Binding-site contacts:
Ligand atom O2 contacts residue VAL120 of chain 1.A at 3.7 Å.
Ligand atom C8 contacts residue ILE157 of chain 1.A at 3.8 Å (hydrophobic).
Ligand atom N9 contacts residue ILE157 of chain 1.A at 3.9 Å.
Ligand atom C2 contacts residue VAL120 of chain 1.A at 4.0 Å (hydrophobic).
Ligand atom O8 contacts residue ALA123 of chain 1.A at 3.0 Å (h-bond).
Ligand atom O8 contacts residue ILE121 of chain 1.A at 3.4 Å (h-bond).
Ligand atom O8 contacts residue CYS122 of chain 1.A at 3.9 Å.
Ligand atom O5 contacts residue GLU87 of chain 1.A at 4.2 Å.
Ligand atom C4 contacts residue LEU70 of chain 1.A at 3.6 Å (hydrophobic).
Ligand atom N7 contacts residue ALA123 of chain 1.A at 3.9 Å.
Ligand atom C5 contacts residue GLN88 of chain 1.A at 3.9 Å.
Ligand atom N9 contacts residue ALA123 of chain 1.A at 3.6 Å.
Ligand atom O8 contacts residue ILE157 of chain 1.A at 3.3 Å.
Ligand atom O2 contacts residue HIS67 of chain 1.A at 4.1 Å.
Ligand atom N1 contacts residue PHE119 of chain 1.A at 3.7 Å.
Ligand atom C5 contacts residue SER84 of chain 1.A at 4.0 Å.
Ligand atom C8 contacts residue GLU87 of chain 1.A at 3.4 Å.
Ligand atom O2 contacts residue PHE119 of chain 1.A at 3.0 Å (h-bond).
Ligand atom C2 contacts residue PHE119 of chain 1.A at 3.7 Å (hydrophobic).
Ligand atom N7 contacts residue GLU87 of chain 1.A at 2.7 Å (salt-bridge).
Ligand atom N1 contacts residue VAL120 of chain 1.A at 3.5 Å.
Ligand atom N3 contacts residue LEU70 of chain 1.A at 4.1 Å.
Ligand atom C2 contacts residue PRO68 of chain 1.A at 3.5 Å (hydrophobic).
Ligand atom C2 contacts residue ILE121 of chain 1.A at 4.1 Å (hydrophobic).
Ligand atom N1 contacts residue ILE121 of chain 1.A at 3.0 Å (h-bond).
Ligand atom N1 contacts residue LEU70 of chain 1.A at 3.5 Å.
Ligand atom N9 contacts residue LEU70 of chain 1.A at 4.2 Å.
Ligand atom C5 contacts residue GLU87 of chain 1.A at 3.8 Å.
Ligand atom O8 contacts residue GLU87 of chain 1.A at 3.3 Å (salt-bridge).
Ligand atom C8 contacts residue ALA123 of chain 1.A at 3.4 Å (hydrophobic).
Ligand atom C4 contacts residue ALA123 of chain 1.A at 4.2 Å (hydrophobic).
Ligand atom O5 contacts residue SER84 of chain 1.A at 3.2 Å (h-bond).
Ligand atom C8 contacts residue ILE121 of chain 1.A at 3.5 Å (hydrophobic).
Ligand atom C2 contacts residue LEU70 of chain 1.A at 3.9 Å (hydrophobic).
Ligand atom N9 contacts residue ILE121 of chain 1.A at 2.8 Å (h-bond).
Ligand atom N3 contacts residue PRO68 of chain 1.A at 3.5 Å (h-bond).
Ligand atom O2 contacts residue PRO68 of chain 1.A at 2.9 Å (h-bond).
Ligand atom N7 contacts residue SER84 of chain 1.A at 4.3 Å.
Ligand atom C4 contacts residue ILE121 of chain 1.A at 4.1 Å (hydrophobic).
Ligand atom O5 contacts residue GLN88 of chain 1.A at 3.2 Å (h-bond).

Sequence of chain 1.A:
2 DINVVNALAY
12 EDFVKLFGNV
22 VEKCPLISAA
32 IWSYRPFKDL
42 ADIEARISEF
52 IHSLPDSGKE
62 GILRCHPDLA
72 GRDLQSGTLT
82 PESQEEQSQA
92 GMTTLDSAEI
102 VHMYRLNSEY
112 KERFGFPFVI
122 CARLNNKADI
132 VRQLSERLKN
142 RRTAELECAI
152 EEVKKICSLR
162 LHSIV

This protein binds this small molecule.
Small molecule (SMILES): NC(=O)NC1=NC(=O)NC1=O